Sequence of chain 1.B:
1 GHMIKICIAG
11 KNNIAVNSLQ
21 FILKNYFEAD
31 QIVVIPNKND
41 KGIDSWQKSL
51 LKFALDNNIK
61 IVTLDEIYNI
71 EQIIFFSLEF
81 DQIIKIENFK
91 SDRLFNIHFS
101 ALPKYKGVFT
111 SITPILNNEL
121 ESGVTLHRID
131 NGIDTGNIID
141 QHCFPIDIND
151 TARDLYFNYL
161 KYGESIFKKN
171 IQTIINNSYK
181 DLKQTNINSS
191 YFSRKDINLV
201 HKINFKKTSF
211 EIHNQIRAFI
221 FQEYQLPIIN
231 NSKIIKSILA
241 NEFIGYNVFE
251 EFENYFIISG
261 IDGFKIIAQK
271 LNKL

A small-molecule ligand and the protein it binds are described below.
Small molecule (SMILES): Cc1cn([C@H]2C[C@H](O)[C@@H](CO[P](=O)(O)O[P](=O)(O)O[C@H]3O[C@H](CO)[C@@H](O)[C@H](O)[C@H]3O)O2)c(=O)[nH]c1=O

Binding-site contacts:
Ligand atom O1P contacts residue ARG194 of chain 1.B at 3.2 Å (salt-bridge).
Ligand atom C41 contacts residue GLN225 of chain 1.B at 3.7 Å.
Ligand atom O21 contacts residue PHE221 of chain 1.B at 3.7 Å.
Ligand atom O4 contacts residue ASP81 of chain 1.B at 3.7 Å.
Ligand atom N31 contacts residue TYR224 of chain 1.B at 3.2 Å.
Ligand atom O21 contacts residue GLN225 of chain 1.B at 3.0 Å (h-bond).
Ligand atom O3 contacts residue 1YA1 of chain 1.G at 3.1 Å (h-bond).
Ligand atom C21 contacts residue GLN225 of chain 1.B at 3.6 Å.
Ligand atom O2 contacts residue GLU79 of chain 1.B at 2.9 Å (salt-bridge).
Ligand atom O4 contacts residue GLU79 of chain 1.B at 2.8 Å (salt-bridge).
Ligand atom OPP contacts residue ARG194 of chain 1.B at 3.5 Å (salt-bridge).
Ligand atom C3 contacts residue GLU79 of chain 1.B at 3.4 Å.
Ligand atom O4P contacts residue PHE109 of chain 1.B at 2.8 Å (h-bond).
Ligand atom N31 contacts residue GLN225 of chain 1.B at 2.8 Å (h-bond).
Ligand atom C61 contacts residue TYR224 of chain 1.B at 3.5 Å (hydrophobic).
Ligand atom C2 contacts residue GLU79 of chain 1.B at 3.6 Å.
Ligand atom O4' contacts residue PHE221 of chain 1.B at 3.4 Å.
Ligand atom O2 contacts residue 1YA1 of chain 1.G at 3.5 Å (h-bond).
Ligand atom C3 contacts residue PHE80 of chain 1.B at 3.6 Å (hydrophobic).
Ligand atom C4 contacts residue GLU79 of chain 1.B at 3.7 Å.
Ligand atom O4 contacts residue ASN37 of chain 1.B at 3.1 Å (h-bond).
Ligand atom C51 contacts residue TYR224 of chain 1.B at 3.4 Å (hydrophobic).
Ligand atom O4P contacts residue VAL108 of chain 1.B at 3.5 Å.
Ligand atom O3' contacts residue SER111 of chain 1.B at 3.6 Å.
Ligand atom O4 contacts residue LYS11 of chain 1.B at 3.7 Å.
Ligand atom C41 contacts residue TYR224 of chain 1.B at 3.4 Å (hydrophobic).
Ligand atom C1' contacts residue PHE221 of chain 1.B at 3.5 Å (hydrophobic).
Ligand atom N11 contacts residue TYR224 of chain 1.B at 3.4 Å.
Ligand atom C4 contacts residue PHE80 of chain 1.B at 3.4 Å (hydrophobic).
Ligand atom O3' contacts residue PHE109 of chain 1.B at 3.5 Å.
Ligand atom O3 contacts residue GLU79 of chain 1.B at 2.9 Å.
Ligand atom O41 contacts residue GLN225 of chain 1.B at 3.6 Å.
Ligand atom C21 contacts residue TYR224 of chain 1.B at 3.5 Å (hydrophobic).
Ligand atom C5A contacts residue TYR224 of chain 1.B at 3.6 Å (hydrophobic).
Ligand atom O41 contacts residue LEU199 of chain 1.B at 3.3 Å.
Ligand atom O4 contacts residue PHE80 of chain 1.B at 3.5 Å (h-bond).
Ligand atom O3 contacts residue PHE80 of chain 1.B at 2.7 Å (h-bond).
Ligand atom O2P contacts residue LYS11 of chain 1.B at 2.9 Å (salt-bridge).
Ligand atom O4' contacts residue TYR224 of chain 1.B at 3.2 Å.
Ligand atom C2 contacts residue 1YA1 of chain 1.G at 3.5 Å.